Sequence of chain 1.B:
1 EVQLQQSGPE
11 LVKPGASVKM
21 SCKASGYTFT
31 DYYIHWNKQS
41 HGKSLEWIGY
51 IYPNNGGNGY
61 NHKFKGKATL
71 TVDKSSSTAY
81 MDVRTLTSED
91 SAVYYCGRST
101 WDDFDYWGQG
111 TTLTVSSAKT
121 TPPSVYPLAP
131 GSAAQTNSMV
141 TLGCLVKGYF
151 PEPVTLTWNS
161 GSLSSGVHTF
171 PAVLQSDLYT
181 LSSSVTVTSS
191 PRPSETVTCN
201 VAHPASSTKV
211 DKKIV

Sequence of chain 1.A:
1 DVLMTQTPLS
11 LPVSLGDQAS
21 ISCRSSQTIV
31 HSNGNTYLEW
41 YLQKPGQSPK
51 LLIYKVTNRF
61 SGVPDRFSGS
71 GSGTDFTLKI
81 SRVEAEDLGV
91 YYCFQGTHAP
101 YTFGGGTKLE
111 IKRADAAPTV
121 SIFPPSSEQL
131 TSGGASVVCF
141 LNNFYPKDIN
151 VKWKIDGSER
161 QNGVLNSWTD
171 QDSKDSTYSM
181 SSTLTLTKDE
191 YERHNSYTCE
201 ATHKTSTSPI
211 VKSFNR

This protein binds this small molecule.
Small molecule (SMILES): c1ccc(C2(N3CCCCC3)CCCCC2)cc1

Binding-site contacts:
Ligand atom CC contacts residue TYR33 of chain 1.B at 3.7 Å (hydrophobic).
Ligand atom CB contacts residue SER99 of chain 1.B at 4.0 Å.
Ligand atom CB contacts residue TRP101 of chain 1.B at 3.0 Å (hydrophobic).
Ligand atom CL contacts residue TYR101 of chain 1.A at 3.8 Å (hydrophobic).
Ligand atom CE contacts residue TYR50 of chain 1.B at 3.9 Å (hydrophobic).
Ligand atom CI contacts residue HIS35 of chain 1.B at 3.9 Å.
Ligand atom CF contacts residue TYR101 of chain 1.A at 3.4 Å (hydrophobic).
Ligand atom CK contacts residue TYR101 of chain 1.A at 3.6 Å (hydrophobic).
Ligand atom CE contacts residue TYR101 of chain 1.A at 4.0 Å (hydrophobic).
Ligand atom CB contacts residue THR100 of chain 1.B at 3.9 Å.
Ligand atom CL contacts residue GLY96 of chain 1.A at 3.4 Å.
Ligand atom CH contacts residue ASP103 of chain 1.B at 3.9 Å.
Ligand atom CF contacts residue HIS35 of chain 1.B at 3.6 Å.
Ligand atom CD contacts residue TYR50 of chain 1.B at 3.9 Å (hydrophobic).
Ligand atom CI contacts residue SER99 of chain 1.B at 3.7 Å.
Ligand atom CJ contacts residue PHE94 of chain 1.A at 3.8 Å (hydrophobic).
Ligand atom CQ contacts residue TYR37 of chain 1.A at 3.7 Å (hydrophobic).
Ligand atom CG contacts residue GLY96 of chain 1.A at 4.0 Å.
Ligand atom CK contacts residue HIS35 of chain 1.B at 3.8 Å.
Ligand atom CA contacts residue TRP101 of chain 1.B at 3.8 Å (hydrophobic).
Ligand atom CH contacts residue ASP102 of chain 1.B at 3.4 Å.
Ligand atom CJ contacts residue PHE104 of chain 1.B at 3.4 Å (hydrophobic).
Ligand atom CJ contacts residue HIS35 of chain 1.B at 3.9 Å.
Ligand atom CN contacts residue GLY96 of chain 1.A at 3.0 Å.
Ligand atom CR contacts residue TRP101 of chain 1.B at 2.6 Å (hydrophobic).
Ligand atom CE contacts residue HIS35 of chain 1.B at 3.5 Å.
Ligand atom NM contacts residue GLY96 of chain 1.A at 3.0 Å (h-bond).
Ligand atom CD contacts residue HIS35 of chain 1.B at 3.9 Å.
Ligand atom CR contacts residue ASP102 of chain 1.B at 3.5 Å.
Ligand atom CH contacts residue TRP101 of chain 1.B at 3.8 Å (hydrophobic).
Ligand atom CO contacts residue GLY96 of chain 1.A at 3.1 Å.
Ligand atom CD contacts residue TYR33 of chain 1.B at 3.8 Å (hydrophobic).
Ligand atom CP contacts residue TRP101 of chain 1.B at 3.7 Å (hydrophobic).
Ligand atom CG contacts residue TRP101 of chain 1.B at 3.9 Å (hydrophobic).
Ligand atom CK contacts residue PHE94 of chain 1.A at 3.9 Å (hydrophobic).
Ligand atom CC contacts residue TRP101 of chain 1.B at 3.9 Å (hydrophobic).
Ligand atom CQ contacts residue ASP102 of chain 1.B at 3.9 Å.
Ligand atom CN contacts residue TYR101 of chain 1.A at 3.5 Å (hydrophobic).
Ligand atom NM contacts residue TRP101 of chain 1.B at 3.7 Å.
Ligand atom CQ contacts residue TRP101 of chain 1.B at 3.4 Å (hydrophobic).